A small-molecule ligand and the protein it binds are described below.
Small molecule (SMILES): O=c1[nH]c(=O)n(COCCO)cc1Cc1cccc(OCc2ccccc2)c1

Sequence of chain 1.A:
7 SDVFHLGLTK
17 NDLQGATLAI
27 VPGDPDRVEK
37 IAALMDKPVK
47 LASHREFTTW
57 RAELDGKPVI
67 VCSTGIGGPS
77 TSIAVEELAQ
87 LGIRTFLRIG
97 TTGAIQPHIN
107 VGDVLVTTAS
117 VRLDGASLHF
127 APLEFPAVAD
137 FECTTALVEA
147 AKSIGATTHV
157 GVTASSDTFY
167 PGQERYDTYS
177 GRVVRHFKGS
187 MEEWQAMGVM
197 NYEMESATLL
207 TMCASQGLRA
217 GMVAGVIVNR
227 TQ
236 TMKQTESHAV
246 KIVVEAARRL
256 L

Binding-site contacts:
Ligand atom CAN contacts residue ARG51 of chain 1.A at 3.7 Å.
Ligand atom CAZ contacts residue GLY99 of chain 1.B at 3.5 Å.
Ligand atom CBA contacts residue PHE165 of chain 1.B at 3.7 Å (hydrophobic).
Ligand atom CAL contacts residue PHE10 of chain 1.A at 3.7 Å (hydrophobic).
Ligand atom CAE contacts residue PRO232 of chain 1.B at 3.8 Å (hydrophobic).
Ligand atom CAM contacts residue ILE223 of chain 1.B at 3.7 Å (hydrophobic).
Ligand atom CAN contacts residue HIS11 of chain 1.A at 3.3 Å.
Ligand atom CAH contacts residue PHE165 of chain 1.B at 3.7 Å (hydrophobic).
Ligand atom OAB contacts residue GLN169 of chain 1.B at 2.8 Å (h-bond).
Ligand atom CAG contacts residue MET237 of chain 1.B at 3.8 Å (hydrophobic).
Ligand atom CBA contacts residue ARG171 of chain 1.B at 3.7 Å.
Ligand atom CAP contacts residue PHE10 of chain 1.A at 3.4 Å (hydrophobic).
Ligand atom CBA contacts residue GLY99 of chain 1.B at 3.5 Å.
Ligand atom OAA contacts residue ARG171 of chain 1.B at 2.7 Å (salt-bridge).
Ligand atom CAX contacts residue PHE165 of chain 1.B at 3.5 Å (hydrophobic).
Ligand atom OAB contacts residue GLU199 of chain 1.B at 3.3 Å.
Ligand atom NAS contacts residue PHE165 of chain 1.B at 3.6 Å.
Ligand atom OAU contacts residue HIS11 of chain 1.A at 3.6 Å (h-bond).
Ligand atom CBB contacts residue GLN169 of chain 1.B at 3.6 Å.
Ligand atom CAL contacts residue PHE165 of chain 1.B at 3.5 Å (hydrophobic).
Ligand atom CAK contacts residue GLU230 of chain 1.B at 3.8 Å.
Ligand atom CBB contacts residue TYR198 of chain 1.B at 3.6 Å (hydrophobic).
Ligand atom CAZ contacts residue THR98 of chain 1.B at 3.7 Å.
Ligand atom OAT contacts residue PO41 of chain 1.J at 3.8 Å.
Ligand atom CAQ contacts residue ILE223 of chain 1.B at 3.7 Å (hydrophobic).
Ligand atom OAC contacts residue HIS11 of chain 1.A at 2.8 Å (h-bond).
Ligand atom OAT contacts residue THR97 of chain 1.B at 3.3 Å (h-bond).
Ligand atom CAR contacts residue THR97 of chain 1.B at 3.3 Å.
Ligand atom CAH contacts residue PRO232 of chain 1.B at 3.7 Å (hydrophobic).
Ligand atom CAH contacts residue ARG171 of chain 1.B at 3.8 Å.
Ligand atom CBA contacts residue GLN169 of chain 1.B at 3.5 Å.
Ligand atom CAI contacts residue PHE10 of chain 1.A at 3.7 Å (hydrophobic).
Ligand atom NAS contacts residue GLN169 of chain 1.B at 2.6 Å (h-bond).
Ligand atom OAA contacts residue GLN169 of chain 1.B at 3.3 Å (h-bond).
Ligand atom CAM contacts residue PHE165 of chain 1.B at 3.7 Å (hydrophobic).
Ligand atom OAA contacts residue GLY99 of chain 1.B at 3.6 Å.
Ligand atom CAH contacts residue GLU230 of chain 1.B at 3.4 Å.
Ligand atom CAK contacts residue ARG171 of chain 1.B at 3.3 Å.
Ligand atom OAB contacts residue MET200 of chain 1.B at 3.3 Å.
Ligand atom NAS contacts residue TYR198 of chain 1.B at 3.6 Å (h-bond).

Sequence of chain 1.B:
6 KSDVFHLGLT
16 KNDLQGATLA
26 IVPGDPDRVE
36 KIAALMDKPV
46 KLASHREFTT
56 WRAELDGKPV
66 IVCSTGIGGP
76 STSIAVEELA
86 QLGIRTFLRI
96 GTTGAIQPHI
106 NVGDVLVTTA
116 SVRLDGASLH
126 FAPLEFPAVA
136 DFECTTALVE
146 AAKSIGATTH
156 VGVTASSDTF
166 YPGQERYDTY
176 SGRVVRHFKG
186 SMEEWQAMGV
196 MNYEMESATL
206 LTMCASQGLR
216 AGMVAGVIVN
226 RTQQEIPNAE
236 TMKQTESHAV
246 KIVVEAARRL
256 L